Sequence of chain 1.A:
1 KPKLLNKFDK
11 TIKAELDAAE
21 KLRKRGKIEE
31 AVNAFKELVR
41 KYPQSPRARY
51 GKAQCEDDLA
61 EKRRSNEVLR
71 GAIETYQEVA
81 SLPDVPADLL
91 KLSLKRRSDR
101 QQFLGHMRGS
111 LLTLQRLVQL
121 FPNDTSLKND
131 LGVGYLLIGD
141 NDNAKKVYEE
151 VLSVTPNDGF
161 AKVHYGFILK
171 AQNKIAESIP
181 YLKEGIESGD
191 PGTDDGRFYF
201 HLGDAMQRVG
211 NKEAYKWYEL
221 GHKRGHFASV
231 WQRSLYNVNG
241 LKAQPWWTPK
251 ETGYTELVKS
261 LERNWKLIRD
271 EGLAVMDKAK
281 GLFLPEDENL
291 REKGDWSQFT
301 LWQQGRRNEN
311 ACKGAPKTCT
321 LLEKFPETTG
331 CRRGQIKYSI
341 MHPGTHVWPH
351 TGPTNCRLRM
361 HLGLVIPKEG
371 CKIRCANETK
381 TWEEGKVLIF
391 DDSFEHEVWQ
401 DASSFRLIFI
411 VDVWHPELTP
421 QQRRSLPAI

Sequence of chain 1.B:
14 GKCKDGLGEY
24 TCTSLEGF

A small-molecule ligand and the protein it binds are described below.
Small molecule (SMILES): O=C(O)C(=O)C[C@@H](O)C(=O)O

Binding-site contacts:
Ligand atom O06 contacts residue TRP296 of chain 1.A at 3.9 Å.
Ligand atom C02 contacts residue PHE390 of chain 1.A at 4.0 Å (hydrophobic).
Ligand atom C03 contacts residue ILE410 of chain 1.A at 3.9 Å (hydrophobic).
Ligand atom O06 contacts residue HIS396 of chain 1.A at 3.5 Å (h-bond).
Ligand atom C01 contacts residue TRP296 of chain 1.A at 3.8 Å (hydrophobic).
Ligand atom O01 contacts residue HIS361 of chain 1.A at 4.0 Å.
Ligand atom O03 contacts residue ILE410 of chain 1.A at 3.8 Å.
Ligand atom C02 contacts residue HIS396 of chain 1.A at 3.9 Å.
Ligand atom O04 contacts residue ASP18 of chain 1.B at 4.0 Å.
Ligand atom O05 contacts residue ASP18 of chain 1.B at 3.8 Å.
Ligand atom O02 contacts residue TRP296 of chain 1.A at 3.2 Å (h-bond).
Ligand atom O01 contacts residue ARG406 of chain 1.A at 2.7 Å (salt-bridge).
Ligand atom O05 contacts residue TRP296 of chain 1.A at 3.0 Å.
Ligand atom O01 contacts residue TRP382 of chain 1.A at 3.7 Å.
Ligand atom C01 contacts residue SER339 of chain 1.A at 3.6 Å.
Ligand atom O04 contacts residue PHE390 of chain 1.A at 3.9 Å.
Ligand atom O02 contacts residue ILE408 of chain 1.A at 3.7 Å.
Ligand atom C02 contacts residue MN1 of chain 1.C at 2.7 Å.
Ligand atom O04 contacts residue HIS396 of chain 1.A at 3.3 Å (h-bond).
Ligand atom C02 contacts residue ARG359 of chain 1.A at 3.7 Å.
Ligand atom C01 contacts residue ARG406 of chain 1.A at 3.4 Å.
Ligand atom O01 contacts residue ILE408 of chain 1.A at 3.7 Å.
Ligand atom O02 contacts residue MET341 of chain 1.A at 4.0 Å.
Ligand atom O06 contacts residue MN1 of chain 1.C at 2.1 Å.
Ligand atom O03 contacts residue ARG359 of chain 1.A at 3.4 Å.
Ligand atom O02 contacts residue SER339 of chain 1.A at 2.5 Å (h-bond).
Ligand atom O06 contacts residue HIS350 of chain 1.A at 3.1 Å.
Ligand atom O02 contacts residue ARG406 of chain 1.A at 2.7 Å (salt-bridge).
Ligand atom O04 contacts residue ARG359 of chain 1.A at 3.0 Å (salt-bridge).
Ligand atom C04 contacts residue VAL398 of chain 1.A at 3.8 Å (hydrophobic).
Ligand atom O05 contacts residue SER339 of chain 1.A at 3.5 Å (h-bond).
Ligand atom O05 contacts residue ILE410 of chain 1.A at 3.8 Å.
Ligand atom C03 contacts residue TRP296 of chain 1.A at 3.8 Å (hydrophobic).
Ligand atom C05 contacts residue MN1 of chain 1.C at 2.8 Å.
Ligand atom C01 contacts residue ILE408 of chain 1.A at 3.7 Å (hydrophobic).
Ligand atom O04 contacts residue MN1 of chain 1.C at 2.1 Å.
Ligand atom O03 contacts residue PHE390 of chain 1.A at 3.8 Å.
Ligand atom O01 contacts residue VAL398 of chain 1.A at 4.0 Å.
Ligand atom O03 contacts residue HIS361 of chain 1.A at 2.8 Å (h-bond).
Ligand atom C04 contacts residue TRP296 of chain 1.A at 3.9 Å (hydrophobic).